Binding-site contacts:
Ligand atom C3 contacts residue ASN75 of chain 1.E at 3.8 Å.
Ligand atom C8 contacts residue ASN75 of chain 1.E at 4.4 Å.
Ligand atom O5 contacts residue PHE114 of chain 1.E at 3.9 Å.
Ligand atom C4 contacts residue ASN75 of chain 1.E at 4.2 Å.
Ligand atom C6 contacts residue GLU113 of chain 1.E at 4.0 Å.
Ligand atom C6 contacts residue ILE115 of chain 1.E at 3.4 Å (hydrophobic).
Ligand atom C2 contacts residue ASN75 of chain 1.E at 2.5 Å.
Ligand atom C7 contacts residue ASN75 of chain 1.E at 3.3 Å.
Ligand atom O5 contacts residue GLU113 of chain 1.E at 4.2 Å.
Ligand atom C5 contacts residue ILE115 of chain 1.E at 3.9 Å (hydrophobic).
Ligand atom O5 contacts residue ASN75 of chain 1.E at 2.4 Å (h-bond).
Ligand atom O7 contacts residue ASN75 of chain 1.E at 3.3 Å (h-bond).
Ligand atom C1 contacts residue PHE114 of chain 1.E at 3.8 Å (hydrophobic).
Ligand atom C1 contacts residue ASN75 of chain 1.E at 1.4 Å.
Ligand atom O6 contacts residue GLU113 of chain 1.E at 4.2 Å.
Ligand atom N2 contacts residue ASN75 of chain 1.E at 2.9 Å (h-bond).
Ligand atom C5 contacts residue PHE114 of chain 1.E at 3.6 Å (hydrophobic).
Ligand atom C5 contacts residue ASN75 of chain 1.E at 3.7 Å.
Ligand atom C3 contacts residue PHE114 of chain 1.E at 4.5 Å (hydrophobic).
Ligand atom C8 contacts residue GLN74 of chain 1.E at 3.2 Å.

A protein and the small-molecule ligand that binds it are described below.
Small molecule (SMILES): CC(=O)N[C@@H]1[C@@H](O)[C@H](O)[C@@H](CO)O[C@H]1O

Sequence of chain 1.E:
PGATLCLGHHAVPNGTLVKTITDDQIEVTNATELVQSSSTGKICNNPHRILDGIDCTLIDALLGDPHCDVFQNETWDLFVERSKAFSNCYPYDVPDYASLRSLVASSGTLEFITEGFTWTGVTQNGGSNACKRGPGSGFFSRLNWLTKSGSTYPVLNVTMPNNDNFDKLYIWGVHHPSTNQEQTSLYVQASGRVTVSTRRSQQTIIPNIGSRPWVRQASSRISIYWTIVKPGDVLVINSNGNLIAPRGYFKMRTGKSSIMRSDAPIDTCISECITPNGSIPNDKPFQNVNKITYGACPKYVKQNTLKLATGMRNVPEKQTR